The protein below binds the small molecule below.
Small molecule (SMILES): C=C/C(=N\Cc1c(COP(=O)(O)O)cnc(C)c1O)C(=O)O

Sequence of chain 1.F:
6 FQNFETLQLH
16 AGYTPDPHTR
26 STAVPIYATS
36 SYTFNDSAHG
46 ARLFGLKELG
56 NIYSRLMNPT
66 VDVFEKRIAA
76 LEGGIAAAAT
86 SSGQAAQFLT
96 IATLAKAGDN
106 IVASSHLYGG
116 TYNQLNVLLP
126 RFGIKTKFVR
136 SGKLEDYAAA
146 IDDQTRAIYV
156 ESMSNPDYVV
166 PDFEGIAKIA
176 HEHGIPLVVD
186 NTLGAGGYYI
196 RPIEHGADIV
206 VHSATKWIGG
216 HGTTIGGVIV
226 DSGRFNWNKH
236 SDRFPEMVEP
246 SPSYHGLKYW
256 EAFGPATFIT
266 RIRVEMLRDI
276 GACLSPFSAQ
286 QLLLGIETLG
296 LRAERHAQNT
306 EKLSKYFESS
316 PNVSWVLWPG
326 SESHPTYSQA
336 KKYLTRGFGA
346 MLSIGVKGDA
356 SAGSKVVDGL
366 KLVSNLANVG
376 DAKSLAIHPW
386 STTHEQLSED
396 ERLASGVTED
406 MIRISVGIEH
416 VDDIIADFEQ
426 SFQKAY

Binding-site contacts:
Ligand atom C05 contacts residue LYS211 of chain 1.F at 3.5 Å.
Ligand atom N11 contacts residue GLN92 of chain 1.F at 3.5 Å (h-bond).
Ligand atom C03 contacts residue TYR113 of chain 1.F at 3.6 Å (hydrophobic).
Ligand atom O22 contacts residue ASN373 of chain 1.F at 3.3 Å (h-bond).
Ligand atom P17 contacts residue GLY88 of chain 1.F at 3.4 Å.
Ligand atom C10 contacts residue ASP185 of chain 1.F at 3.5 Å.
Ligand atom C09 contacts residue ASP185 of chain 1.F at 3.5 Å.
Ligand atom O18 contacts residue SER208 of chain 1.F at 2.8 Å (h-bond).
Ligand atom O20 contacts residue SER87 of chain 1.F at 3.4 Å.
Ligand atom O20 contacts residue GLN89 of chain 1.F at 2.8 Å (h-bond).
Ligand atom N11 contacts residue THR187 of chain 1.F at 3.6 Å.
Ligand atom C12 contacts residue GLN92 of chain 1.F at 3.1 Å.
Ligand atom O23 contacts residue ASN160 of chain 1.F at 3.0 Å (h-bond).
Ligand atom C02 contacts residue TYR113 of chain 1.F at 3.5 Å (hydrophobic).
Ligand atom O16 contacts residue GLN89 of chain 1.F at 3.6 Å (h-bond).
Ligand atom N04 contacts residue TYR113 of chain 1.F at 3.6 Å.
Ligand atom O20 contacts residue ARG60 of chain 1.P at 2.8 Å (salt-bridge).
Ligand atom C02 contacts residue LYS211 of chain 1.F at 3.3 Å.
Ligand atom C05 contacts residue TYR113 of chain 1.F at 3.6 Å (hydrophobic).
Ligand atom O18 contacts residue THR210 of chain 1.F at 2.8 Å (h-bond).
Ligand atom O22 contacts residue ARG408 of chain 1.F at 3.1 Å (salt-bridge).
Ligand atom C14 contacts residue TYR113 of chain 1.F at 3.6 Å (hydrophobic).
Ligand atom O16 contacts residue SER208 of chain 1.F at 3.1 Å (h-bond).
Ligand atom O20 contacts residue GLY88 of chain 1.F at 3.2 Å (h-bond).
Ligand atom C12 contacts residue ASP185 of chain 1.F at 3.6 Å.
Ligand atom O19 contacts residue ARG60 of chain 1.P at 2.8 Å (salt-bridge).
Ligand atom C03 contacts residue LYS211 of chain 1.F at 3.2 Å.
Ligand atom C06 contacts residue TYR113 of chain 1.F at 3.5 Å (hydrophobic).
Ligand atom O18 contacts residue GLY88 of chain 1.F at 2.8 Å (h-bond).
Ligand atom N04 contacts residue LYS211 of chain 1.F at 3.4 Å (salt-bridge).
Ligand atom O23 contacts residue THR388 of chain 1.F at 3.5 Å.
Ligand atom O08 contacts residue ASN160 of chain 1.F at 3.1 Å (h-bond).
Ligand atom N11 contacts residue ASP185 of chain 1.F at 2.7 Å (salt-bridge).
Ligand atom C21 contacts residue ARG408 of chain 1.F at 3.4 Å.
Ligand atom O16 contacts residue GLY88 of chain 1.F at 3.4 Å.
Ligand atom O19 contacts residue TYR58 of chain 1.P at 2.4 Å (h-bond).
Ligand atom P17 contacts residue TYR58 of chain 1.P at 3.6 Å.
Ligand atom O23 contacts residue ARG408 of chain 1.F at 2.5 Å (salt-bridge).
Ligand atom P17 contacts residue SER208 of chain 1.F at 3.5 Å.
Ligand atom P17 contacts residue ARG60 of chain 1.P at 3.6 Å.

Sequence of chain 1.P:
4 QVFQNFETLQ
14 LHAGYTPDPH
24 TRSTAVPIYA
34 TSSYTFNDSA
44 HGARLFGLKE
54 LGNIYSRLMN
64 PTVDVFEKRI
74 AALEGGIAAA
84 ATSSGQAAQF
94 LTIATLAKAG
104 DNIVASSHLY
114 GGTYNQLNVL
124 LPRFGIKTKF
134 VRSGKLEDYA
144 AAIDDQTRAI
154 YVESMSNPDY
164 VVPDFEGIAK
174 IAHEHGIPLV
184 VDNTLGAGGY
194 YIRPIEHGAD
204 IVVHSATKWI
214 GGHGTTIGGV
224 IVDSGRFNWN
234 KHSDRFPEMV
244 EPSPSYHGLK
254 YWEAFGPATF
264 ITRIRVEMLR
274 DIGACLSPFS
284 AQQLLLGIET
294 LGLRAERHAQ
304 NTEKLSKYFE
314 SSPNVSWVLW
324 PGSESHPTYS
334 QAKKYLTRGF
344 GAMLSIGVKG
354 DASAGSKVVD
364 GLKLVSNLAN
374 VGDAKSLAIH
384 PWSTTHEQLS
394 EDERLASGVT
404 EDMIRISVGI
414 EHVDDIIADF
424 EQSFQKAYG